Sequence of chain 47.D:
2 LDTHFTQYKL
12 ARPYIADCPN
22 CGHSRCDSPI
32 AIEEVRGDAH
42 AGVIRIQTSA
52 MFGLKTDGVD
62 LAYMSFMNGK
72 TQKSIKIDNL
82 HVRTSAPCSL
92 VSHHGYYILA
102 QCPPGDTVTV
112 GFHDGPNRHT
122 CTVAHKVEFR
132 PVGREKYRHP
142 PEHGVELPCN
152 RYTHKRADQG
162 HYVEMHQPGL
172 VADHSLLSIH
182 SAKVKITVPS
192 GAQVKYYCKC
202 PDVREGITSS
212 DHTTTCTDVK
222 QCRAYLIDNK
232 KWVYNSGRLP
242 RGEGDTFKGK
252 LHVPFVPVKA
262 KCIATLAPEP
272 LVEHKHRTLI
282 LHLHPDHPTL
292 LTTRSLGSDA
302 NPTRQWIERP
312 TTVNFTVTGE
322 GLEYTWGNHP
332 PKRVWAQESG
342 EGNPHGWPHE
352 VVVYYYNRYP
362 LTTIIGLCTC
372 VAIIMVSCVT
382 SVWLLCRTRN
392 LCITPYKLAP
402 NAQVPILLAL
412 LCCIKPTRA

The protein below binds the small molecule below.
Small molecule (SMILES): O=C(O)[C@@H]1O[C@H](O[C@H]2[C@@H](OS(=O)(=O)O)O[C@@H](O)[C@H](NS(=O)(=O)O)[C@H]2O)[C@@H](OS(=O)(=O)O)[C@H](O)[C@@H]1O

Binding-site contacts:
Ligand atom OAF contacts residue ARG157 of chain 47.D at 2.8 Å (salt-bridge).
Ligand atom O6B contacts residue LEU62 of chain 47.D at 4.0 Å.
Ligand atom O4 contacts residue LYS156 of chain 47.D at 3.5 Å.
Ligand atom OAH contacts residue LEU2 of chain 47.D at 2.8 Å (h-bond).
Ligand atom C5 contacts residue LEU62 of chain 47.D at 3.8 Å (hydrophobic).
Ligand atom O6B contacts residue LYS156 of chain 47.D at 3.3 Å.
Ligand atom O3 contacts residue ARG157 of chain 47.D at 3.3 Å (salt-bridge).
Ligand atom O5 contacts residue LYS156 of chain 47.D at 3.4 Å.
Ligand atom O5B contacts residue LYS156 of chain 47.D at 3.3 Å.
Ligand atom C3 contacts residue ALA158 of chain 47.D at 4.0 Å (hydrophobic).
Ligand atom C4 contacts residue LYS156 of chain 47.D at 4.0 Å.
Ligand atom C6 contacts residue HIS155 of chain 47.D at 3.4 Å.
Ligand atom O5 contacts residue ARG157 of chain 47.D at 3.8 Å.
Ligand atom O6A contacts residue HIS155 of chain 47.D at 3.8 Å.
Ligand atom O6B contacts residue ARG157 of chain 47.D at 3.3 Å (salt-bridge).
Ligand atom OAF contacts residue ALA158 of chain 47.D at 3.3 Å.
Ligand atom O6A contacts residue HIS94 of chain 47.D at 3.2 Å (h-bond).
Ligand atom O3 contacts residue ALA158 of chain 47.D at 3.0 Å (h-bond).
Ligand atom O3 contacts residue LYS156 of chain 47.D at 3.0 Å.
Ligand atom O4 contacts residue SER93 of chain 47.D at 3.0 Å (h-bond).
Ligand atom O6A contacts residue SER93 of chain 47.D at 3.2 Å.
Ligand atom C6 contacts residue HIS94 of chain 47.D at 3.9 Å.
Ligand atom O4 contacts residue HIS155 of chain 47.D at 3.5 Å (h-bond).
Ligand atom OAH contacts residue ASP3 of chain 47.D at 4.0 Å.
Ligand atom O5 contacts residue HIS155 of chain 47.D at 3.6 Å.
Ligand atom OAH contacts residue THR4 of chain 47.D at 3.7 Å.
Ligand atom OAH contacts residue ARG157 of chain 47.D at 3.1 Å (salt-bridge).
Ligand atom C3 contacts residue LYS156 of chain 47.D at 4.0 Å.
Ligand atom C6 contacts residue SER93 of chain 47.D at 4.0 Å.
Ligand atom C6 contacts residue LEU62 of chain 47.D at 3.5 Å (hydrophobic).
Ligand atom O6B contacts residue HIS155 of chain 47.D at 3.3 Å (h-bond).
Ligand atom SAG contacts residue ARG157 of chain 47.D at 3.6 Å (salt-bridge).
Ligand atom C5 contacts residue HIS155 of chain 47.D at 4.0 Å.
Ligand atom C3 contacts residue ARG157 of chain 47.D at 3.7 Å.
Ligand atom SAG contacts residue THR4 of chain 47.D at 3.9 Å.
Ligand atom OBI contacts residue LYS156 of chain 47.D at 4.0 Å.
Ligand atom O6A contacts residue LEU62 of chain 47.D at 3.4 Å.
Ligand atom OAF contacts residue THR4 of chain 47.D at 2.9 Å (h-bond).
Ligand atom C2 contacts residue ALA158 of chain 47.D at 3.7 Å (hydrophobic).
Ligand atom O6B contacts residue HIS94 of chain 47.D at 4.0 Å.